Binding-site contacts:
Ligand atom C5 contacts residue SER803 of chain 1.A at 3.7 Å.
Ligand atom C4 contacts residue ASN801 of chain 1.A at 4.1 Å.
Ligand atom C1 contacts residue SER803 of chain 1.A at 3.8 Å.
Ligand atom C1 contacts residue ASN801 of chain 1.A at 1.4 Å.
Ligand atom C2 contacts residue ASN801 of chain 1.A at 2.4 Å.
Ligand atom O5 contacts residue ASN801 of chain 1.A at 2.3 Å (h-bond).
Ligand atom O5 contacts residue SER803 of chain 1.A at 3.5 Å (h-bond).
Ligand atom C6 contacts residue SER803 of chain 1.A at 4.0 Å.
Ligand atom O7 contacts residue ASN801 of chain 1.A at 4.4 Å.
Ligand atom C7 contacts residue ASN801 of chain 1.A at 4.1 Å.
Ligand atom C3 contacts residue ASN801 of chain 1.A at 3.8 Å.
Ligand atom C5 contacts residue ASN801 of chain 1.A at 3.6 Å.
Ligand atom N2 contacts residue ASN801 of chain 1.A at 3.0 Å (h-bond).

Sequence of chain 1.A:
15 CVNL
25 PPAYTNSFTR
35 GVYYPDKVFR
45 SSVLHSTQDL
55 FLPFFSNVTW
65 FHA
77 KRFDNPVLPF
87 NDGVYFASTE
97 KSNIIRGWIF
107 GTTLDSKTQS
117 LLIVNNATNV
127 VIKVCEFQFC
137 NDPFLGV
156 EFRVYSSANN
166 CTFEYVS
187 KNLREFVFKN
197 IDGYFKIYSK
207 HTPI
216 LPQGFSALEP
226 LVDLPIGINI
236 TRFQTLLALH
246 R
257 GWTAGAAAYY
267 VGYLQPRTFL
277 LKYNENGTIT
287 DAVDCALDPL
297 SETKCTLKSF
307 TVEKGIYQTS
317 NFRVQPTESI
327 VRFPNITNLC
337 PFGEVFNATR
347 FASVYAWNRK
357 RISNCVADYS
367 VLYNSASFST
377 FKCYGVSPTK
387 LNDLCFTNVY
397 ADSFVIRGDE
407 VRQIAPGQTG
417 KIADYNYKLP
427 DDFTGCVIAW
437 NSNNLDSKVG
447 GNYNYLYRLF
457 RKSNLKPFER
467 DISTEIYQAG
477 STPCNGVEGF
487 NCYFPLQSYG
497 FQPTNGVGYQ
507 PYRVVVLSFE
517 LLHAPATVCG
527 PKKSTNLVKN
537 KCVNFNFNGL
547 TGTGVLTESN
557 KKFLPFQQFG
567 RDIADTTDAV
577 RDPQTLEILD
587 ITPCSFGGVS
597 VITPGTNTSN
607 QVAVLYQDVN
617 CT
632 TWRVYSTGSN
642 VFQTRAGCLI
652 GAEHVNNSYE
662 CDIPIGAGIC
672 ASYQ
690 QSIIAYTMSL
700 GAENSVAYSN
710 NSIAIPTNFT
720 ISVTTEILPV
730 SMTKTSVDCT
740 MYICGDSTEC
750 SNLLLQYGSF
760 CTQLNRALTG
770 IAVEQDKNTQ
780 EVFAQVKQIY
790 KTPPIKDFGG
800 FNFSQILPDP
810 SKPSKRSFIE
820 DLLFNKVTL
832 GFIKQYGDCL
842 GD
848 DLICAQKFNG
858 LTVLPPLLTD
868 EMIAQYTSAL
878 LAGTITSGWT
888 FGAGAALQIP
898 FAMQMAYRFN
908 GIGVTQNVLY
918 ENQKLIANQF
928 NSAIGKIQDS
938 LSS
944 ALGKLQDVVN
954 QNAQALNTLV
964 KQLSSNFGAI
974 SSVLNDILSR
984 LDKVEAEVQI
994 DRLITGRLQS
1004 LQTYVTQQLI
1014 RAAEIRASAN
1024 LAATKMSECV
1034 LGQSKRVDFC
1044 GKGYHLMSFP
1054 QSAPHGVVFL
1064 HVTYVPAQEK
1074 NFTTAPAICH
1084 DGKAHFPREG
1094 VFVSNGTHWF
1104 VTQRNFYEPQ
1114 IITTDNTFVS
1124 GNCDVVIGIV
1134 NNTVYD

A protein and the small-molecule ligand that binds it are described below.
Small molecule (SMILES): CC(=O)N[C@@H]1[C@@H](O)[C@H](O)[C@@H](CO)O[C@H]1O